A small-molecule ligand and the protein it binds are described below.
Small molecule (SMILES): CC(C)CCC[C@@H](C)[C@H]1CC[C@H]2[C@@H]3CC=C4C[C@@H](OC(=O)CCC(=O)O)CC[C@]4(C)[C@H]3CC[C@]12C

Sequence of chain 1.A:
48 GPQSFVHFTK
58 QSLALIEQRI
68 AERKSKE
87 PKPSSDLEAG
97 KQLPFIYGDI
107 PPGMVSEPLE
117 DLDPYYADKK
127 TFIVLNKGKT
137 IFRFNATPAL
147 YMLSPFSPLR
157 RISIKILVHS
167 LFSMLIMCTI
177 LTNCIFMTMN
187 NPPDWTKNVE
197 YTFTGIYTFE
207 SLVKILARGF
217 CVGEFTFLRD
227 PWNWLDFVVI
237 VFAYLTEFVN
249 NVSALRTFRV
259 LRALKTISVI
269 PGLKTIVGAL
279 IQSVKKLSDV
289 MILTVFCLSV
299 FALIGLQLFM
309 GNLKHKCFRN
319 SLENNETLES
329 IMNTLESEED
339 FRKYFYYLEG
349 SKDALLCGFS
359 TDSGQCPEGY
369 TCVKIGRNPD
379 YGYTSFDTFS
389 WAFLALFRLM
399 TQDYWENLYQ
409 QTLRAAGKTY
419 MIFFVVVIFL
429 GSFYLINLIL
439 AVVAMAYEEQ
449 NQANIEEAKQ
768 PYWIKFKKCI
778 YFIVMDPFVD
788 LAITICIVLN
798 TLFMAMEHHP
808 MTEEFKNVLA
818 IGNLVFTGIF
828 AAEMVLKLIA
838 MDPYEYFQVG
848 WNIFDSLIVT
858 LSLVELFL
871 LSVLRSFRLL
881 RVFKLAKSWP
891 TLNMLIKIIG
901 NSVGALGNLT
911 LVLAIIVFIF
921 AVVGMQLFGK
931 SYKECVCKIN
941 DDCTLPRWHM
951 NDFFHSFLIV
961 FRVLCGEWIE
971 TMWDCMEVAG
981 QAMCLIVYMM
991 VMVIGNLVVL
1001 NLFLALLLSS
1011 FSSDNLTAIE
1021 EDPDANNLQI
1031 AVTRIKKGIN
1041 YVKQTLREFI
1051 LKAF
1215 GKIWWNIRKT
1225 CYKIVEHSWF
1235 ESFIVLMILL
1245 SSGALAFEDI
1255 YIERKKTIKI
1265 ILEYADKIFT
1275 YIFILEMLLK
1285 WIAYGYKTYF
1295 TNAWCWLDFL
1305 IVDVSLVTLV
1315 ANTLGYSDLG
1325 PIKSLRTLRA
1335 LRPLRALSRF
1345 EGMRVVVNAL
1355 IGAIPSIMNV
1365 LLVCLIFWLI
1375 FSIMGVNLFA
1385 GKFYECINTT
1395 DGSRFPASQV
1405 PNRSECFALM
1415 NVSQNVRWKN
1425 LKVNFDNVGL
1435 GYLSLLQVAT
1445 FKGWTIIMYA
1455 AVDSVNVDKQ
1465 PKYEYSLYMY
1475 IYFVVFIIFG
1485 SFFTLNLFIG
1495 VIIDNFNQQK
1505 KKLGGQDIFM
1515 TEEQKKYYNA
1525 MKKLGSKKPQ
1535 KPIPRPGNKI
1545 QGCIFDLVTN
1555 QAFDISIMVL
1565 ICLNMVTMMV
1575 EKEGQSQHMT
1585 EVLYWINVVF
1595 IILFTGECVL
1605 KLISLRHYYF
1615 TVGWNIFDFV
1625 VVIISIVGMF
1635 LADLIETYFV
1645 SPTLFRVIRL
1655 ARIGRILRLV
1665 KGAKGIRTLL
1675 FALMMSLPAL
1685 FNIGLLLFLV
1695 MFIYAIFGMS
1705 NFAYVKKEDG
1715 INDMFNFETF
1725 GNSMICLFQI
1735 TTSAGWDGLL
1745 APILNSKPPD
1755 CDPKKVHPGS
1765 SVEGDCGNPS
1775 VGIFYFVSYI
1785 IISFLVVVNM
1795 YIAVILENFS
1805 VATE

Binding-site contacts:
Ligand atom CBD contacts residue TRP1300 of chain 1.A at 3.9 Å (hydrophobic).
Ligand atom CAJ contacts residue LEU1304 of chain 1.A at 4.3 Å (hydrophobic).
Ligand atom OAG contacts residue THR1295 of chain 1.A at 4.4 Å.
Ligand atom CAM contacts residue THR1295 of chain 1.A at 3.6 Å.
Ligand atom CAI contacts residue PHE1294 of chain 1.A at 4.2 Å (hydrophobic).
Ligand atom CAZ contacts residue TRP1300 of chain 1.A at 4.1 Å (hydrophobic).
Ligand atom CAL contacts residue THR1295 of chain 1.A at 4.3 Å.
Ligand atom CBB contacts residue LEU1304 of chain 1.A at 4.4 Å (hydrophobic).
Ligand atom CAI contacts residue TRP1300 of chain 1.A at 3.9 Å (hydrophobic).
Ligand atom CAV contacts residue THR1295 of chain 1.A at 4.1 Å.
Ligand atom CAD contacts residue TRP1300 of chain 1.A at 3.5 Å (hydrophobic).
Ligand atom CAA contacts residue LEU1304 of chain 1.A at 4.0 Å (hydrophobic).
Ligand atom CAY contacts residue THR1295 of chain 1.A at 3.8 Å.
Ligand atom CAQ contacts residue TRP1300 of chain 1.A at 3.6 Å (hydrophobic).
Ligand atom CAD contacts residue ALA1297 of chain 1.A at 3.7 Å (hydrophobic).
Ligand atom CAE contacts residue LEU1304 of chain 1.A at 4.1 Å (hydrophobic).
Ligand atom CBH contacts residue TRP1300 of chain 1.A at 4.4 Å (hydrophobic).
Ligand atom CAP contacts residue TRP1300 of chain 1.A at 4.3 Å (hydrophobic).
Ligand atom OAW contacts residue THR1295 of chain 1.A at 3.9 Å.
Ligand atom CAE contacts residue TRP1300 of chain 1.A at 3.4 Å (hydrophobic).
Ligand atom CAK contacts residue TRP1300 of chain 1.A at 4.0 Å (hydrophobic).
Ligand atom CAD contacts residue ASN1296 of chain 1.A at 4.5 Å.